The small molecule below binds the protein below.
Small molecule (SMILES): O=CC=CC=O

Binding-site contacts:
Ligand atom O8 contacts residue VAL1 of chain 1.F at 3.8 Å.
Ligand atom C2 contacts residue LYS82 of chain 1.H at 1.3 Å.
Ligand atom C7 contacts residue LYS82 of chain 1.F at 1.3 Å.
Ligand atom C5 contacts residue LYS82 of chain 1.F at 2.3 Å.
Ligand atom C1 contacts residue LYS82 of chain 1.F at 3.5 Å.
Ligand atom O8 contacts residue LYS82 of chain 1.F at 2.2 Å (salt-bridge).
Ligand atom C1 contacts residue LYS82 of chain 1.H at 2.2 Å.
Ligand atom C5 contacts residue LYS82 of chain 1.H at 3.5 Å.
Ligand atom O3 contacts residue LYS82 of chain 1.H at 2.3 Å (salt-bridge).

Sequence of chain 1.H:
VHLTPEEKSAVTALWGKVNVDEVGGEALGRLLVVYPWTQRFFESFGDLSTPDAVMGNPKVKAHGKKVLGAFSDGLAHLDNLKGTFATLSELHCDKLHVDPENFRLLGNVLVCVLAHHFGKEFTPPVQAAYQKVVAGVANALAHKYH

Sequence of chain 1.F:
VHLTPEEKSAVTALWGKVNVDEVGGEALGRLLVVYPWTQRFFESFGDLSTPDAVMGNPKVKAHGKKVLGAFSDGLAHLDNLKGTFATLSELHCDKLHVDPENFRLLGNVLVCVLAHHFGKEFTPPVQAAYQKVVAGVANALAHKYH